A small-molecule ligand and the protein it binds are described below.
Small molecule (SMILES): CC(=O)N[C@H]1[C@H](O[C@H]2[C@H](O)[C@@H](NC(C)=O)CO[C@@H]2CO)O[C@H](CO)[C@@H](O)[C@@H]1O

Binding-site contacts:
Ligand atom C4 contacts residue ASN196 of chain 1.E at 4.2 Å.
Ligand atom C7 contacts residue THR198 of chain 1.E at 4.4 Å.
Ligand atom C3 contacts residue THR198 of chain 1.E at 3.4 Å.
Ligand atom C1 contacts residue THR198 of chain 1.E at 4.3 Å.
Ligand atom N2 contacts residue ASN196 of chain 1.E at 2.8 Å (h-bond).
Ligand atom O3 contacts residue THR198 of chain 1.E at 3.6 Å (h-bond).
Ligand atom C3 contacts residue ASN196 of chain 1.E at 3.7 Å.
Ligand atom O7 contacts residue LEU239 of chain 1.E at 3.9 Å.
Ligand atom C7 contacts residue ASN196 of chain 1.E at 3.8 Å.
Ligand atom C8 contacts residue ARG235 of chain 1.E at 4.5 Å.
Ligand atom C5 contacts residue ASN196 of chain 1.E at 3.7 Å.
Ligand atom C2 contacts residue THR198 of chain 1.E at 4.0 Å.
Ligand atom C8 contacts residue SER236 of chain 1.E at 3.1 Å.
Ligand atom O5 contacts residue ASN196 of chain 1.E at 2.4 Å (h-bond).
Ligand atom C2 contacts residue ASN196 of chain 1.E at 2.5 Å.
Ligand atom N2 contacts residue THR198 of chain 1.E at 3.6 Å (h-bond).
Ligand atom C1 contacts residue ASN196 of chain 1.E at 1.4 Å.
Ligand atom C7 contacts residue SER236 of chain 1.E at 4.2 Å.
Ligand atom O7 contacts residue ASN196 of chain 1.E at 4.4 Å.
Ligand atom C8 contacts residue ASN196 of chain 1.E at 3.8 Å.

Sequence of chain 1.E:
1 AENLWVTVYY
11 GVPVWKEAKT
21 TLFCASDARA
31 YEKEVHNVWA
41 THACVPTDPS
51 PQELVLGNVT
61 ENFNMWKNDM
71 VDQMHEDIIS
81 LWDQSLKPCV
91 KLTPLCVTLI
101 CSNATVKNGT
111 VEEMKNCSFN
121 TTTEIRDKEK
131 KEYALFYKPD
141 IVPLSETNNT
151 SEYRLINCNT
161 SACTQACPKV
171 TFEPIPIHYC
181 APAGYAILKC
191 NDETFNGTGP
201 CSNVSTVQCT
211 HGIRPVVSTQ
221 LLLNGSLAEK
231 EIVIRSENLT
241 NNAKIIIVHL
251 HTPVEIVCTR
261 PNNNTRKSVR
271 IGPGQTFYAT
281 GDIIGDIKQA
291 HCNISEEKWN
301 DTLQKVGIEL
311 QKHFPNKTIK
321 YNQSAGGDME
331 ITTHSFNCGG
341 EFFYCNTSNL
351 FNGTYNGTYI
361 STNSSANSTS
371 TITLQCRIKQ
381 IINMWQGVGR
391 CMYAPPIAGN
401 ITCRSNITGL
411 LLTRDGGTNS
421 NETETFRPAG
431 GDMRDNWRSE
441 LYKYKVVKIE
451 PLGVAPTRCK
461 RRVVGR